Binding-site contacts:
Ligand atom C1 contacts residue GLU632 of chain 1.A at 4.5 Å.
Ligand atom C6 contacts residue GLU632 of chain 1.A at 3.3 Å.
Ligand atom N2 contacts residue SO41 of chain 1.S at 3.5 Å (h-bond).
Ligand atom C8 contacts residue SO41 of chain 1.S at 4.1 Å.
Ligand atom C8 contacts residue THR681 of chain 1.A at 3.5 Å.
Ligand atom C7 contacts residue THR681 of chain 1.A at 3.9 Å.
Ligand atom O6 contacts residue ASP634 of chain 1.A at 4.5 Å.
Ligand atom C3 contacts residue SO41 of chain 1.S at 4.0 Å.
Ligand atom C1 contacts residue ASN657 of chain 1.A at 1.4 Å.
Ligand atom C8 contacts residue ASN705 of chain 1.A at 4.1 Å.
Ligand atom O7 contacts residue ASN657 of chain 1.A at 2.9 Å (h-bond).
Ligand atom O6 contacts residue GLU632 of chain 1.A at 3.4 Å (salt-bridge).
Ligand atom C5 contacts residue GLU632 of chain 1.A at 4.0 Å.
Ligand atom C1 contacts residue THR681 of chain 1.A at 4.4 Å.
Ligand atom C7 contacts residue ASN657 of chain 1.A at 3.2 Å.
Ligand atom C4 contacts residue ASN657 of chain 1.A at 4.2 Å.
Ligand atom N2 contacts residue ASN657 of chain 1.A at 3.0 Å (h-bond).
Ligand atom N2 contacts residue THR681 of chain 1.A at 4.2 Å.
Ligand atom C5 contacts residue ASN657 of chain 1.A at 3.7 Å.
Ligand atom O3 contacts residue SO41 of chain 1.S at 3.8 Å.
Ligand atom C2 contacts residue ASN657 of chain 1.A at 2.5 Å.
Ligand atom O5 contacts residue GLU632 of chain 1.A at 3.5 Å (salt-bridge).
Ligand atom C3 contacts residue ASN657 of chain 1.A at 3.8 Å.
Ligand atom C2 contacts residue SO41 of chain 1.S at 4.3 Å.
Ligand atom C8 contacts residue ASN657 of chain 1.A at 4.4 Å.
Ligand atom C7 contacts residue SO41 of chain 1.S at 4.3 Å.
Ligand atom O5 contacts residue ASN657 of chain 1.A at 2.3 Å (h-bond).

Sequence of chain 1.A:
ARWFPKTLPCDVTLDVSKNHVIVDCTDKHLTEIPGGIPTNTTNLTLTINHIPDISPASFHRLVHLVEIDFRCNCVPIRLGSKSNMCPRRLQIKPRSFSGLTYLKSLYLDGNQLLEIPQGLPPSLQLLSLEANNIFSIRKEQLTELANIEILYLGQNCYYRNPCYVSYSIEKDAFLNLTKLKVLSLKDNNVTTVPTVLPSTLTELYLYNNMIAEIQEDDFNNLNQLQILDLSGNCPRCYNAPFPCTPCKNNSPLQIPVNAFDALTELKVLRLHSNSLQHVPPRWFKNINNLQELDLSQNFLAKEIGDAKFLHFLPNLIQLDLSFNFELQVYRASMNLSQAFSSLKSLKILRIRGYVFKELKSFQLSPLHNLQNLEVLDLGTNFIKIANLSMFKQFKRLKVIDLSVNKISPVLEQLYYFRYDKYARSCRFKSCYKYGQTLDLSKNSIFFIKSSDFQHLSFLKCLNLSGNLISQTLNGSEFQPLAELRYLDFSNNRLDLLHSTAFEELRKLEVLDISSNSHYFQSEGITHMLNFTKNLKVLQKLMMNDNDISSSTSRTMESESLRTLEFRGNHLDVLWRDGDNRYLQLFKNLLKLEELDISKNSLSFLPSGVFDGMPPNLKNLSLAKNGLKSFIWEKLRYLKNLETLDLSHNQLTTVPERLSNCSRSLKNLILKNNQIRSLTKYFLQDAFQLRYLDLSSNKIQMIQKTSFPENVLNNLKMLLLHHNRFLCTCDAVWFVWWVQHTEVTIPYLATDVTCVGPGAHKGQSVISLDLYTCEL

A protein and the small-molecule ligand that binds it are described below.
Small molecule (SMILES): CC(=O)N[C@@H]1[C@@H](O)[C@H](O)[C@@H](CO)O[C@H]1O